A protein and the small-molecule ligand that binds it are described below.
Small molecule (SMILES): CC(=O)N[C@@H]1[C@@H](O)[C@H](O)[C@@H](CO)O[C@H]1O

Binding-site contacts:
Ligand atom C8 contacts residue VAL314 of chain 1.C at 3.6 Å (hydrophobic).
Ligand atom C6 contacts residue TYR312 of chain 1.C at 3.8 Å (hydrophobic).
Ligand atom C5 contacts residue ASN247 of chain 1.C at 3.6 Å.
Ligand atom C3 contacts residue LEU292 of chain 1.C at 3.7 Å (hydrophobic).
Ligand atom O5 contacts residue ASN247 of chain 1.C at 2.4 Å (h-bond).
Ligand atom C8 contacts residue ASN247 of chain 1.C at 4.4 Å.
Ligand atom O3 contacts residue LEU292 of chain 1.C at 4.4 Å.
Ligand atom C4 contacts residue LEU292 of chain 1.C at 4.3 Å (hydrophobic).
Ligand atom C7 contacts residue VAL314 of chain 1.C at 4.5 Å (hydrophobic).
Ligand atom C5 contacts residue LEU292 of chain 1.C at 4.4 Å (hydrophobic).
Ligand atom C2 contacts residue ASN247 of chain 1.C at 2.5 Å.
Ligand atom C8 contacts residue VAL245 of chain 1.C at 4.4 Å (hydrophobic).
Ligand atom C3 contacts residue ASN247 of chain 1.C at 3.8 Å.
Ligand atom C2 contacts residue LEU292 of chain 1.C at 4.5 Å (hydrophobic).
Ligand atom C4 contacts residue ASN247 of chain 1.C at 4.2 Å.
Ligand atom O7 contacts residue ASN247 of chain 1.C at 3.3 Å (h-bond).
Ligand atom N2 contacts residue ASN247 of chain 1.C at 2.9 Å (h-bond).
Ligand atom O5 contacts residue TYR312 of chain 1.C at 4.2 Å.
Ligand atom O4 contacts residue LEU292 of chain 1.C at 4.2 Å.
Ligand atom C7 contacts residue ASN247 of chain 1.C at 3.3 Å.
Ligand atom N2 contacts residue VAL314 of chain 1.C at 4.1 Å.
Ligand atom C5 contacts residue TYR312 of chain 1.C at 4.1 Å (hydrophobic).
Ligand atom C1 contacts residue ASN247 of chain 1.C at 1.4 Å.

Sequence of chain 1.C:
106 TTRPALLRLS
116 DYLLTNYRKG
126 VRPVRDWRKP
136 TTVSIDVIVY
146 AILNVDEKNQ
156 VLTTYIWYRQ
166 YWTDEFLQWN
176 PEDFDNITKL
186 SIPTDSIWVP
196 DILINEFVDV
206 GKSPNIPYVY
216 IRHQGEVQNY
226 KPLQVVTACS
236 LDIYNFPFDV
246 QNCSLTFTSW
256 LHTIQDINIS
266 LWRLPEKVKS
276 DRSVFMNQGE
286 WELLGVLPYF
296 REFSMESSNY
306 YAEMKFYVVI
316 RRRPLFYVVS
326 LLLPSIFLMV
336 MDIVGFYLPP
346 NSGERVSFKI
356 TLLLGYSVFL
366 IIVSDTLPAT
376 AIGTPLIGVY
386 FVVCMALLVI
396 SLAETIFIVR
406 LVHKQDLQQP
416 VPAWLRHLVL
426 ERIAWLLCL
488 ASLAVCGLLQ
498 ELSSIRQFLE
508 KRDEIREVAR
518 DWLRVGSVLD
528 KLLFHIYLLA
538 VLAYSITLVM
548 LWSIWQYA